Sequence of chain 2.A:
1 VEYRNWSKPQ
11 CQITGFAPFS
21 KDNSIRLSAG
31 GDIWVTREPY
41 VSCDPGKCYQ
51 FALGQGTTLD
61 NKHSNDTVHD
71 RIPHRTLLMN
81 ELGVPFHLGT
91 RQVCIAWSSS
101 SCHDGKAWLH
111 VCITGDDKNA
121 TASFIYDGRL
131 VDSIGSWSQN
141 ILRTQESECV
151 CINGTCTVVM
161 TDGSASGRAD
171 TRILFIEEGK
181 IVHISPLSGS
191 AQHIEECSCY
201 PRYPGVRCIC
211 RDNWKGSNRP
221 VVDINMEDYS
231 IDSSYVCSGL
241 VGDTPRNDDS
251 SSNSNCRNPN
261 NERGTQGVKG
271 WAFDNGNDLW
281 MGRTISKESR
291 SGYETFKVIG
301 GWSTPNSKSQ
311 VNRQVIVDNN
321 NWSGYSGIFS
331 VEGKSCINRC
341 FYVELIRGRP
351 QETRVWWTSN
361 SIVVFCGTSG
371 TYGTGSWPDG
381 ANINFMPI

The protein below binds the small molecule below.
Small molecule (SMILES): CCC(CC)O[C@@H]1C=C(C(=O)O)C[C@H](N)[C@H]1NC(C)=O

Binding-site contacts:
Ligand atom C7 contacts residue ARG211 of chain 2.A at 3.8 Å.
Ligand atom C91 contacts residue ASN213 of chain 2.A at 3.4 Å.
Ligand atom N4 contacts residue GLU38 of chain 2.A at 2.8 Å (salt-bridge).
Ligand atom C91 contacts residue GLU195 of chain 2.A at 3.8 Å.
Ligand atom C81 contacts residue ARG143 of chain 2.A at 3.6 Å.
Ligand atom O1B contacts residue ARG290 of chain 2.A at 2.8 Å (salt-bridge).
Ligand atom C8 contacts residue ARG143 of chain 2.A at 4.0 Å.
Ligand atom O10 contacts residue ASP70 of chain 2.A at 3.3 Å.
Ligand atom C3 contacts residue TYR325 of chain 2.A at 3.2 Å (hydrophobic).
Ligand atom C9 contacts residue GLU195 of chain 2.A at 3.7 Å.
Ligand atom N4 contacts residue ASP70 of chain 2.A at 3.0 Å (salt-bridge).
Ligand atom C82 contacts residue ILE141 of chain 2.A at 4.0 Å (hydrophobic).
Ligand atom C1 contacts residue ARG290 of chain 2.A at 3.5 Å.
Ligand atom C1 contacts residue ARG211 of chain 2.A at 3.9 Å.
Ligand atom C4 contacts residue TYR325 of chain 2.A at 3.5 Å (hydrophobic).
Ligand atom C1 contacts residue TYR325 of chain 2.A at 2.9 Å (hydrophobic).
Ligand atom C91 contacts residue ARG211 of chain 2.A at 3.5 Å.
Ligand atom C7 contacts residue TYR325 of chain 2.A at 3.1 Å (hydrophobic).
Ligand atom C6 contacts residue GLU196 of chain 2.A at 3.7 Å.
Ligand atom C3 contacts residue GLU38 of chain 2.A at 3.7 Å.
Ligand atom C7 contacts residue GLU196 of chain 2.A at 3.9 Å.
Ligand atom C11 contacts residue TRP97 of chain 2.A at 3.9 Å (hydrophobic).
Ligand atom C2 contacts residue TYR325 of chain 2.A at 2.7 Å (hydrophobic).
Ligand atom C82 contacts residue ARG143 of chain 2.A at 3.6 Å.
Ligand atom C5 contacts residue ASP70 of chain 2.A at 3.9 Å.
Ligand atom O10 contacts residue ARG71 of chain 2.A at 2.8 Å (salt-bridge).
Ligand atom C10 contacts residue ARG71 of chain 2.A at 3.9 Å.
Ligand atom C4 contacts residue ASP70 of chain 2.A at 3.5 Å.
Ligand atom O1B contacts residue TYR325 of chain 2.A at 3.4 Å (h-bond).
Ligand atom O1A contacts residue TYR325 of chain 2.A at 3.4 Å (h-bond).
Ligand atom C4 contacts residue GLU38 of chain 2.A at 3.6 Å.
Ligand atom O1B contacts residue ARG37 of chain 2.A at 3.1 Å (salt-bridge).
Ligand atom O1A contacts residue ARG211 of chain 2.A at 3.2 Å (salt-bridge).
Ligand atom C11 contacts residue ILE141 of chain 2.A at 4.0 Å (hydrophobic).
Ligand atom O1A contacts residue ARG290 of chain 2.A at 2.8 Å (salt-bridge).
Ligand atom C9 contacts residue GLU196 of chain 2.A at 4.0 Å.
Ligand atom C3 contacts residue ASP70 of chain 2.A at 3.2 Å.
Ligand atom C3 contacts residue ARG37 of chain 2.A at 3.8 Å.
Ligand atom C81 contacts residue ALA165 of chain 2.A at 3.7 Å (hydrophobic).
Ligand atom C6 contacts residue TYR325 of chain 2.A at 3.8 Å (hydrophobic).